Binding-site contacts:
Ligand atom C16 contacts residue VAL94 of chain 1.A at 3.2 Å (hydrophobic).
Ligand atom N09 contacts residue GLY97 of chain 1.A at 4.2 Å.
Ligand atom C13 contacts residue ILE24 of chain 1.A at 3.8 Å (hydrophobic).
Ligand atom C14 contacts residue LEU16 of chain 1.A at 3.9 Å (hydrophobic).
Ligand atom C02 contacts residue GLU92 of chain 1.A at 3.9 Å.
Ligand atom N17 contacts residue GLU92 of chain 1.A at 3.9 Å.
Ligand atom N10 contacts residue LEU16 of chain 1.A at 4.1 Å.
Ligand atom N01 contacts residue LEU145 of chain 1.A at 3.6 Å.
Ligand atom C06 contacts residue LEU16 of chain 1.A at 4.1 Å (hydrophobic).
Ligand atom C08 contacts residue LYS95 of chain 1.A at 4.1 Å.
Ligand atom C05 contacts residue LEU44 of chain 1.A at 4.0 Å (hydrophobic).
Ligand atom N17 contacts residue LEU44 of chain 1.A at 3.9 Å.
Ligand atom C02 contacts residue LEU44 of chain 1.A at 3.5 Å (hydrophobic).
Ligand atom C14 contacts residue ILE24 of chain 1.A at 3.5 Å (hydrophobic).
Ligand atom N01 contacts residue VAL94 of chain 1.A at 4.0 Å.
Ligand atom C03 contacts residue LEU44 of chain 1.A at 3.8 Å (hydrophobic).
Ligand atom C02 contacts residue VAL94 of chain 1.A at 3.9 Å (hydrophobic).
Ligand atom C07 contacts residue VAL94 of chain 1.A at 3.4 Å (hydrophobic).
Ligand atom C08 contacts residue GLY97 of chain 1.A at 3.8 Å.
Ligand atom N01 contacts residue GLU92 of chain 1.A at 2.9 Å (salt-bridge).
Ligand atom N09 contacts residue LYS95 of chain 1.A at 3.1 Å (salt-bridge).
Ligand atom N04 contacts residue LEU44 of chain 1.A at 3.9 Å.
Ligand atom N17 contacts residue VAL94 of chain 1.A at 2.9 Å (h-bond).
Ligand atom N01 contacts residue LEU44 of chain 1.A at 3.7 Å.
Ligand atom N12 contacts residue LEU16 of chain 1.A at 3.6 Å.
Ligand atom C06 contacts residue VAL94 of chain 1.A at 4.1 Å (hydrophobic).
Ligand atom C11 contacts residue LEU16 of chain 1.A at 3.9 Å (hydrophobic).
Ligand atom C13 contacts residue LEU16 of chain 1.A at 3.1 Å (hydrophobic).
Ligand atom C15 contacts residue LEU16 of chain 1.A at 3.9 Å (hydrophobic).
Ligand atom C03 contacts residue LEU145 of chain 1.A at 3.7 Å (hydrophobic).
Ligand atom C16 contacts residue LEU44 of chain 1.A at 4.0 Å (hydrophobic).
Ligand atom C15 contacts residue GLY97 of chain 1.A at 4.1 Å.
Ligand atom C07 contacts residue GLY97 of chain 1.A at 3.4 Å.
Ligand atom C05 contacts residue GLY97 of chain 1.A at 3.9 Å.
Ligand atom C07 contacts residue PHE93 of chain 1.A at 4.0 Å (hydrophobic).
Ligand atom C05 contacts residue VAL94 of chain 1.A at 3.9 Å (hydrophobic).
Ligand atom N17 contacts residue PHE93 of chain 1.A at 3.8 Å.
Ligand atom C16 contacts residue PHE93 of chain 1.A at 3.6 Å (hydrophobic).
Ligand atom C06 contacts residue GLY97 of chain 1.A at 3.6 Å.
Ligand atom N04 contacts residue LEU145 of chain 1.A at 4.1 Å.

Sequence of chain 1.A:
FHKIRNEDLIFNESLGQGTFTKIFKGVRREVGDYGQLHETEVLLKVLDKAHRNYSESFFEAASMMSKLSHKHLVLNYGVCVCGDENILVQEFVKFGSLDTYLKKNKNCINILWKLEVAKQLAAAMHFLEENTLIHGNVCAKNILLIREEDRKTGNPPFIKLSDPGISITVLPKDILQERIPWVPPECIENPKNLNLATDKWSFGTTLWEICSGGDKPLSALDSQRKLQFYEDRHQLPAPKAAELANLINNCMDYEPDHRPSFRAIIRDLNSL

A small-molecule ligand and the protein it binds are described below.
Small molecule (SMILES): Nc1cnc(-c2cc(N)nc3[nH]ccc23)cn1